Sequence of chain 1.A:
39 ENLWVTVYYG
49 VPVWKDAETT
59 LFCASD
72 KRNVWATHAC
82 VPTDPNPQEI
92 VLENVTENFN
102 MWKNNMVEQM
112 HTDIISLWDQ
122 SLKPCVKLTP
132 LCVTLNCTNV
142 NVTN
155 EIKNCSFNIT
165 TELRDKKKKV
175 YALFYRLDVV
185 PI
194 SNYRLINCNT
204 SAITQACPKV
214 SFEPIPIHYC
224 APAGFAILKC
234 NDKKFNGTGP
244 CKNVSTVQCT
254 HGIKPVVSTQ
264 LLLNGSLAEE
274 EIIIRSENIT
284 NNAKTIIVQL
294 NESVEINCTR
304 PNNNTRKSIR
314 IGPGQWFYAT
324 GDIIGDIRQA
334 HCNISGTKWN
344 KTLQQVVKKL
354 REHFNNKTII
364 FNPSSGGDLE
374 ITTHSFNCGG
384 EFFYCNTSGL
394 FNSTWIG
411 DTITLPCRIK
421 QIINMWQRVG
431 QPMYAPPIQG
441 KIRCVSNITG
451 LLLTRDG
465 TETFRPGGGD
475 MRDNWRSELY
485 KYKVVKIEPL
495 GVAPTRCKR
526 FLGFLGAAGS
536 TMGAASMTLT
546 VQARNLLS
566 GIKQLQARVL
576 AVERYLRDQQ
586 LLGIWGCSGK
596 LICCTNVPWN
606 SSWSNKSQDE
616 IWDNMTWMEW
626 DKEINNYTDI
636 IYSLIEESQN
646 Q

Sequence of chain 1.C:
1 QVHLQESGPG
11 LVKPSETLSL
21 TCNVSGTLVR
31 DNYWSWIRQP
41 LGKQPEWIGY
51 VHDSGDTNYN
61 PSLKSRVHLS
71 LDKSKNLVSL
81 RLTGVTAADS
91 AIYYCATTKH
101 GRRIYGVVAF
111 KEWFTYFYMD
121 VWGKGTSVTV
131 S

Sequence of chain 1.B:
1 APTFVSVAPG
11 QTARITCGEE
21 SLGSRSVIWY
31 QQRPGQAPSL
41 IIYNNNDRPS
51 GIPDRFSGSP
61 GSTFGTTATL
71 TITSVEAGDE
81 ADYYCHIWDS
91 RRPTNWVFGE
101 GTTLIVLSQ

A small-molecule ligand and the protein it binds are described below.
Small molecule (SMILES): CC(=O)N[C@H]1[C@H](O[C@H]2[C@H](O)[C@@H](NC(C)=O)CO[C@@H]2CO)O[C@H](CO)[C@@H](O[C@@H]2O[C@H](CO[C@H]3O[C@H](CO[C@H]4O[C@H](CO)[C@@H](O)[C@H](O)[C@@H]4O)[C@@H](O)[C@H](O[C@H]4O[C@H](CO)[C@@H](O)[C@H](O)[C@@H]4O)[C@@H]3O)[C@@H](O)[C@H](O[C@H]3O[C@H](CO)[C@@H](O)[C@H](O)[C@@H]3O[C@H]3O[C@H](CO)[C@@H](O)[C@H](O)[C@@H]3O[C@H]3O[C@H](CO)[C@@H](O)[C@H](O)[C@@H]3O)[C@@H]2O)[C@@H]1O

Binding-site contacts:
Ligand atom O5 contacts residue ARG103 of chain 1.C at 3.1 Å (salt-bridge).
Ligand atom C8 contacts residue HIS334 of chain 1.A at 3.8 Å.
Ligand atom C8 contacts residue ASN300 of chain 1.A at 3.6 Å.
Ligand atom O2 contacts residue ARG102 of chain 1.C at 3.5 Å (salt-bridge).
Ligand atom O7 contacts residue GLY106 of chain 1.C at 3.9 Å.
Ligand atom C2 contacts residue GLY106 of chain 1.C at 3.8 Å.
Ligand atom O5 contacts residue ASN336 of chain 1.A at 2.4 Å (h-bond).
Ligand atom C2 contacts residue ASN336 of chain 1.A at 2.5 Å.
Ligand atom O3 contacts residue ASN45 of chain 1.B at 3.0 Å (h-bond).
Ligand atom C7 contacts residue HIS334 of chain 1.A at 3.9 Å.
Ligand atom C3 contacts residue HIS334 of chain 1.A at 3.7 Å.
Ligand atom C5 contacts residue ASN336 of chain 1.A at 3.7 Å.
Ligand atom N2 contacts residue HIS334 of chain 1.A at 3.0 Å (h-bond).
Ligand atom C3 contacts residue ILE104 of chain 1.C at 3.8 Å (hydrophobic).
Ligand atom O6 contacts residue SER62 of chain 1.B at 4.0 Å.
Ligand atom C8 contacts residue THR302 of chain 1.A at 3.5 Å.
Ligand atom O6 contacts residue ASN44 of chain 1.B at 3.0 Å (h-bond).
Ligand atom C4 contacts residue SER62 of chain 1.B at 3.8 Å.
Ligand atom C3 contacts residue ASN336 of chain 1.A at 3.8 Å.
Ligand atom O3 contacts residue GLY61 of chain 1.B at 3.0 Å (h-bond).
Ligand atom C6 contacts residue SER24 of chain 1.B at 3.7 Å.
Ligand atom C1 contacts residue ARG103 of chain 1.C at 3.8 Å.
Ligand atom C2 contacts residue HIS334 of chain 1.A at 3.9 Å.
Ligand atom C8 contacts residue VAL108 of chain 1.C at 3.9 Å (hydrophobic).
Ligand atom C5 contacts residue ILE104 of chain 1.C at 3.8 Å (hydrophobic).
Ligand atom O6 contacts residue ARG331 of chain 1.A at 3.2 Å (salt-bridge).
Ligand atom N2 contacts residue ASN336 of chain 1.A at 2.8 Å (h-bond).
Ligand atom O4 contacts residue ASN45 of chain 1.B at 3.6 Å (h-bond).
Ligand atom C1 contacts residue ASN336 of chain 1.A at 1.5 Å.
Ligand atom O3 contacts residue GLY106 of chain 1.C at 3.9 Å.
Ligand atom O4 contacts residue ARG103 of chain 1.C at 3.9 Å.
Ligand atom O6 contacts residue ARG103 of chain 1.C at 2.9 Å (salt-bridge).
Ligand atom O4 contacts residue ASN44 of chain 1.B at 3.3 Å (h-bond).
Ligand atom O3 contacts residue PRO60 of chain 1.B at 3.9 Å.
Ligand atom O7 contacts residue VAL107 of chain 1.C at 3.5 Å.
Ligand atom O7 contacts residue ASN336 of chain 1.A at 3.4 Å (h-bond).
Ligand atom O6 contacts residue SER24 of chain 1.B at 2.9 Å (h-bond).
Ligand atom O7 contacts residue VAL108 of chain 1.C at 3.0 Å (h-bond).
Ligand atom C7 contacts residue ASN336 of chain 1.A at 3.2 Å.
Ligand atom C4 contacts residue GLY106 of chain 1.C at 3.8 Å.